This protein binds this small molecule.
Small molecule (SMILES): CC(=O)N[C@@H]1[C@@H](O)[C@H](O)[C@@H](CO)O[C@H]1O

Binding-site contacts:
Ligand atom C5 contacts residue ASN114 of chain 1.R at 3.7 Å.
Ligand atom C4 contacts residue ASN114 of chain 1.R at 4.3 Å.
Ligand atom C8 contacts residue ASN114 of chain 1.R at 2.9 Å.
Ligand atom N2 contacts residue ASN114 of chain 1.R at 2.9 Å (h-bond).
Ligand atom C1 contacts residue ASN114 of chain 1.R at 1.5 Å.
Ligand atom C8 contacts residue GLU119 of chain 1.R at 3.9 Å.
Ligand atom C3 contacts residue ASN114 of chain 1.R at 3.8 Å.
Ligand atom C2 contacts residue ASN114 of chain 1.R at 2.5 Å.
Ligand atom C8 contacts residue MET115 of chain 1.R at 3.7 Å (hydrophobic).
Ligand atom O7 contacts residue ASN114 of chain 1.R at 3.4 Å (h-bond).
Ligand atom C7 contacts residue ASN114 of chain 1.R at 3.0 Å.
Ligand atom O5 contacts residue ASN114 of chain 1.R at 2.5 Å (h-bond).

Sequence of chain 1.R:
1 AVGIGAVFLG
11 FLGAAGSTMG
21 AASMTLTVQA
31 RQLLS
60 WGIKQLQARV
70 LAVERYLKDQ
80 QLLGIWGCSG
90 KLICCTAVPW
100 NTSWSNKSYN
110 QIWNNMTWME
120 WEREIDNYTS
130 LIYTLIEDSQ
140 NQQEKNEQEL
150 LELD